Sequence of chain 1.A:
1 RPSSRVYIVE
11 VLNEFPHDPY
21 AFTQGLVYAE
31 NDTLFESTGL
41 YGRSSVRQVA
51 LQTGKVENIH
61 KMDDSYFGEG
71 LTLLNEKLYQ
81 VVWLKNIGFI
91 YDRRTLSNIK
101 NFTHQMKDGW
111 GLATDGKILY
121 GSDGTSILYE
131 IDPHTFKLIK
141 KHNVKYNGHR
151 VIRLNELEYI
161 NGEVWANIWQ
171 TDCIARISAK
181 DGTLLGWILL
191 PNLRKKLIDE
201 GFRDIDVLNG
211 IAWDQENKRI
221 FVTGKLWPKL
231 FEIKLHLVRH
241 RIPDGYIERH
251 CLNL

The small molecule below binds the protein below.
Small molecule (SMILES): CC(=O)N[C@@H]1[C@@H](O)[C@H](O)[C@@H](CO)O[C@H]1O

Binding-site contacts:
Ligand atom C5 contacts residue ASN31 of chain 1.A at 3.6 Å.
Ligand atom N2 contacts residue ASN31 of chain 1.A at 2.8 Å (h-bond).
Ligand atom C7 contacts residue GLU30 of chain 1.A at 3.9 Å.
Ligand atom C3 contacts residue ASN31 of chain 1.A at 3.6 Å.
Ligand atom O7 contacts residue GLU30 of chain 1.A at 3.7 Å.
Ligand atom N2 contacts residue GLU30 of chain 1.A at 3.8 Å.
Ligand atom O5 contacts residue ASN31 of chain 1.A at 2.4 Å (h-bond).
Ligand atom C1 contacts residue ASN31 of chain 1.A at 1.4 Å.
Ligand atom C7 contacts residue ASN31 of chain 1.A at 3.5 Å.
Ligand atom C2 contacts residue ASN31 of chain 1.A at 2.2 Å.
Ligand atom C4 contacts residue ASN31 of chain 1.A at 4.0 Å.
Ligand atom C8 contacts residue ASN31 of chain 1.A at 3.7 Å.